Sequence of chain 1.YB:
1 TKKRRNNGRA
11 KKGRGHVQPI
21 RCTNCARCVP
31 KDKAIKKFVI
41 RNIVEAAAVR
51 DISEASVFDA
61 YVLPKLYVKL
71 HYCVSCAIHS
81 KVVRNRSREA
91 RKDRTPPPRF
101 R

A protein and the small-molecule ligand that binds it are described below.
Small molecule (SMILES): Nc1ccn([C@@H]2O[C@H](COP(=O)=O)[C@@H](O[P](=O)(O)OC[C@H]3O[C@@H](n4cnc5c(N)ncnc54)[C@H](O)[C@@H]3O[P](=O)(O)OC[C@H]3O[C@@H](n4cnc5c(N)ncnc54)[C@H](O)[C@@H]3O[P](=O)(O)OC[C@H]3O[C@@H](n4cnc5c(N)ncnc54)[C@H](O)[C@@H]3O[P](=O)(O)OC[C@H]3O[C@@H](n4cnc5c(=O)nc(N)[nH]c54)[C@H](O)[C@@H]3O[P](=O)(O)OC[C@H]3O[C@@H](n4ccc(=O)[nH]c4=O)[C@H](O)[C@@H]3O[P](=O)(O)OC[C@H]3O[C@@H](n4ccc(=O)[nH]c4=O)[C@H](O)[C@@H]3O)[C@H]2O)c(=O)n1

Binding-site contacts:
Ligand atom N3 contacts residue HIS79 of chain 1.YB at 3.4 Å (h-bond).
Ligand atom N1 contacts residue HIS79 of chain 1.YB at 3.6 Å (h-bond).
Ligand atom C1' contacts residue LEU136 of chain 1.MB at 4.2 Å (hydrophobic).
Ligand atom C4 contacts residue HIS79 of chain 1.YB at 3.3 Å.
Ligand atom N4 contacts residue HIS79 of chain 1.YB at 3.6 Å.
Ligand atom C5 contacts residue LEU136 of chain 1.MB at 4.0 Å (hydrophobic).
Ligand atom O2 contacts residue HIS79 of chain 1.YB at 3.9 Å.
Ligand atom C1' contacts residue HIS79 of chain 1.YB at 4.4 Å.
Ligand atom C4 contacts residue LEU136 of chain 1.MB at 3.8 Å (hydrophobic).
Ligand atom C6 contacts residue LEU136 of chain 1.MB at 3.8 Å (hydrophobic).
Ligand atom C6 contacts residue HIS79 of chain 1.YB at 3.8 Å.
Ligand atom N4 contacts residue CYS76 of chain 1.YB at 4.1 Å.
Ligand atom C2 contacts residue HIS79 of chain 1.YB at 3.4 Å.
Ligand atom N4 contacts residue ASN24 of chain 1.YB at 4.2 Å.
Ligand atom C2 contacts residue LEU136 of chain 1.MB at 3.5 Å (hydrophobic).
Ligand atom N3 contacts residue LEU136 of chain 1.MB at 3.6 Å (h-bond).
Ligand atom N1 contacts residue LEU136 of chain 1.MB at 3.6 Å.
Ligand atom O4' contacts residue HIS79 of chain 1.YB at 4.1 Å.
Ligand atom O2' contacts residue LEU136 of chain 1.MB at 3.3 Å.
Ligand atom C5 contacts residue HIS79 of chain 1.YB at 3.7 Å.
Ligand atom O2 contacts residue LEU136 of chain 1.MB at 3.5 Å (h-bond).
Ligand atom C2' contacts residue LEU136 of chain 1.MB at 4.1 Å (hydrophobic).

Sequence of chain 1.MB:
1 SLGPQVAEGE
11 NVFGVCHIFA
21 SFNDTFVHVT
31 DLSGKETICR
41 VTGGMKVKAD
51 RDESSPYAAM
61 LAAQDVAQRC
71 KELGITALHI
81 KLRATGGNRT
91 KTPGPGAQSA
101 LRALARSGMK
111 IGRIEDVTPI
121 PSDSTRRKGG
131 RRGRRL